Sequence of chain 1.A:
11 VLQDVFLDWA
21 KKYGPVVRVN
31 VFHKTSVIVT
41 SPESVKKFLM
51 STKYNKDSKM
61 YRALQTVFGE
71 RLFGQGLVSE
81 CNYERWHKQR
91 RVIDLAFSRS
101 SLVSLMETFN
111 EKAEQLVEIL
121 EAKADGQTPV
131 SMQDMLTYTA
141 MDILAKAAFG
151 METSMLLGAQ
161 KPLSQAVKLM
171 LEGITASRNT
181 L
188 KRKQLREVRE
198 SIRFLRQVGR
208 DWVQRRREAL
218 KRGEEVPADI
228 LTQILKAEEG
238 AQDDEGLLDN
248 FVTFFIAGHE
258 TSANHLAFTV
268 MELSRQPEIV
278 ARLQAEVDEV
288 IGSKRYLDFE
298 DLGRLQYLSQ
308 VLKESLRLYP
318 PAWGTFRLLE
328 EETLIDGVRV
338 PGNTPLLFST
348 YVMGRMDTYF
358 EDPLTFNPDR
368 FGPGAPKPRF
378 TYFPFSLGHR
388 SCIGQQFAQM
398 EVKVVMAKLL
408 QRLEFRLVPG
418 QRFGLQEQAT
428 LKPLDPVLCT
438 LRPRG

This protein binds this small molecule.
Small molecule (SMILES): COCCCC/C(=N\OCCN)c1ccc(C(F)(F)F)cc1

Binding-site contacts:
Ligand atom C1 contacts residue LEU171 of chain 1.A at 3.7 Å (hydrophobic).
Ligand atom F22 contacts residue PHE32 of chain 1.A at 3.2 Å.
Ligand atom C19 contacts residue PHE323 of chain 1.A at 3.8 Å (hydrophobic).
Ligand atom N8 contacts residue HEM1 of chain 1.B at 3.7 Å.
Ligand atom O9 contacts residue HEM1 of chain 1.B at 3.9 Å.
Ligand atom C3 contacts residue ILE253 of chain 1.A at 3.7 Å (hydrophobic).
Ligand atom C1 contacts residue ILE253 of chain 1.A at 3.7 Å (hydrophobic).
Ligand atom C11 contacts residue ALA254 of chain 1.A at 3.3 Å (hydrophobic).
Ligand atom C15 contacts residue GLY321 of chain 1.A at 4.0 Å.
Ligand atom C14 contacts residue HEM1 of chain 1.B at 3.5 Å.
Ligand atom C19 contacts residue GLY321 of chain 1.A at 4.1 Å.
Ligand atom C6 contacts residue THR427 of chain 1.A at 3.8 Å.
Ligand atom F22 contacts residue ARG178 of chain 1.A at 4.0 Å.
Ligand atom F20 contacts residue PHE323 of chain 1.A at 2.9 Å.
Ligand atom N12 contacts residue ALA254 of chain 1.A at 2.8 Å (h-bond).
Ligand atom C4 contacts residue PHE73 of chain 1.A at 3.9 Å (hydrophobic).
Ligand atom C19 contacts residue TRP320 of chain 1.A at 3.6 Å (hydrophobic).
Ligand atom N8 contacts residue ALA319 of chain 1.A at 3.7 Å.
Ligand atom C17 contacts residue TRP320 of chain 1.A at 3.9 Å (hydrophobic).
Ligand atom N12 contacts residue HEM1 of chain 1.B at 2.3 Å.
Ligand atom C18 contacts residue ALA426 of chain 1.A at 3.9 Å (hydrophobic).
Ligand atom C1 contacts residue ILE174 of chain 1.A at 3.5 Å (hydrophobic).
Ligand atom C5 contacts residue LEU64 of chain 1.A at 4.1 Å (hydrophobic).
Ligand atom F21 contacts residue GLY321 of chain 1.A at 3.3 Å.
Ligand atom C11 contacts residue THR258 of chain 1.A at 4.0 Å.
Ligand atom O2 contacts residue ALA426 of chain 1.A at 3.8 Å.
Ligand atom C10 contacts residue HEM1 of chain 1.B at 3.6 Å.
Ligand atom N12 contacts residue THR258 of chain 1.A at 3.0 Å (h-bond).
Ligand atom F21 contacts residue PHE323 of chain 1.A at 3.9 Å.
Ligand atom F22 contacts residue TRP320 of chain 1.A at 2.8 Å.
Ligand atom F21 contacts residue TRP320 of chain 1.A at 3.1 Å.
Ligand atom C1 contacts residue ALA426 of chain 1.A at 3.7 Å (hydrophobic).
Ligand atom C1 contacts residue PHE73 of chain 1.A at 3.7 Å (hydrophobic).
Ligand atom F22 contacts residue PHE323 of chain 1.A at 4.0 Å.
Ligand atom F21 contacts residue THR322 of chain 1.A at 3.9 Å.
Ligand atom C10 contacts residue THR258 of chain 1.A at 3.5 Å.
Ligand atom C11 contacts residue HEM1 of chain 1.B at 3.0 Å.
Ligand atom C15 contacts residue HEM1 of chain 1.B at 3.8 Å.
Ligand atom C16 contacts residue GLY321 of chain 1.A at 3.9 Å.
Ligand atom C7 contacts residue ALA319 of chain 1.A at 4.1 Å (hydrophobic).